Sequence of chain 55.A:
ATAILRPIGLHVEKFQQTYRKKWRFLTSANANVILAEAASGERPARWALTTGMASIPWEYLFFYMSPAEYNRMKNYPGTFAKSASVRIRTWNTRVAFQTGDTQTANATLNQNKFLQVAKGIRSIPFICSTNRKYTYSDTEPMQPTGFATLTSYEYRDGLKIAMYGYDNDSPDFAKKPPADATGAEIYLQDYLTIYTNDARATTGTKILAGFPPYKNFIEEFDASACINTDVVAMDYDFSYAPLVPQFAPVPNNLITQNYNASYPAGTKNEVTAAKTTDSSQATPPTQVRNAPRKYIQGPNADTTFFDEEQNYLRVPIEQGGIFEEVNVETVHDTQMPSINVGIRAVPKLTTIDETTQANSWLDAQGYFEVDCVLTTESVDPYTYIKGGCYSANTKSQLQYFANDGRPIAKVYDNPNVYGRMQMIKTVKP

The small molecule below binds the protein below.
Small molecule (SMILES): N=c1ccn([C@H]2C[C@H](O[P](=O)(O)OC[C@H]3O[C@@H](n4cnc5c(=O)nc(N)[nH]c54)C[C@@H]3O)[C@@H](COP(=O)=O)O2)c(=O)[nH]1

Sequence of chain 52.A:
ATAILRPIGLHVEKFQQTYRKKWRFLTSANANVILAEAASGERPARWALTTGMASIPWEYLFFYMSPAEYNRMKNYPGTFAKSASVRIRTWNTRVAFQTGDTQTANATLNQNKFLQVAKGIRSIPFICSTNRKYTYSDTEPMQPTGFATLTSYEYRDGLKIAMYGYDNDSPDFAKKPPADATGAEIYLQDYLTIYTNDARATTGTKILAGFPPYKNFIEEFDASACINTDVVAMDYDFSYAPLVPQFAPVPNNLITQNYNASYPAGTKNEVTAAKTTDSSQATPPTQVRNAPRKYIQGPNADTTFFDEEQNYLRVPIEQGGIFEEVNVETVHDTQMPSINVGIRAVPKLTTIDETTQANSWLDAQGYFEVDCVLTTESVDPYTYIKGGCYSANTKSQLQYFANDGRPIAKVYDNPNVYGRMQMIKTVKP

Sequence of chain 50.A:
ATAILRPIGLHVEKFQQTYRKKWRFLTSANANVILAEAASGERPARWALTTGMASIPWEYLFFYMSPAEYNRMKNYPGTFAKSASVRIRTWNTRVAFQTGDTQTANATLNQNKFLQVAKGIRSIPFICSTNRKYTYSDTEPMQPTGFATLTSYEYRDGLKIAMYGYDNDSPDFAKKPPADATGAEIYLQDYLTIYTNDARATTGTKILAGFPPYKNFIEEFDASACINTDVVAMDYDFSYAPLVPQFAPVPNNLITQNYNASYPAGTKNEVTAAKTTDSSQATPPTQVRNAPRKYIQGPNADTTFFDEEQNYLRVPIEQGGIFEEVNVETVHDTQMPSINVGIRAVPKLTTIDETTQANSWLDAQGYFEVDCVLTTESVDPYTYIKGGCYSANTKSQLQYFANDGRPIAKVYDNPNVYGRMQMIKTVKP

Binding-site contacts:
Ligand atom OP1 contacts residue ARG251 of chain 55.A at 3.4 Å (salt-bridge).
Ligand atom O5' contacts residue ARG184 of chain 55.A at 2.3 Å (salt-bridge).
Ligand atom C2 contacts residue ARG170 of chain 52.A at 3.9 Å.
Ligand atom C2 contacts residue DC1 of chain 50.C at 3.5 Å.
Ligand atom N3 contacts residue LYS186 of chain 55.A at 3.5 Å.
Ligand atom C2 contacts residue ILE172 of chain 52.A at 3.8 Å (hydrophobic).
Ligand atom O6 contacts residue ARG170 of chain 52.A at 0.9 Å (salt-bridge).
Ligand atom N1 contacts residue PRO171 of chain 52.A at 3.8 Å.
Ligand atom N4 contacts residue LYS186 of chain 55.A at 3.9 Å.
Ligand atom C4 contacts residue ILE172 of chain 52.A at 3.5 Å (hydrophobic).
Ligand atom OP1 contacts residue ARG184 of chain 55.A at 2.5 Å (salt-bridge).
Ligand atom C6 contacts residue ARG170 of chain 52.A at 1.9 Å.
Ligand atom C4' contacts residue ARG251 of chain 55.A at 3.8 Å.
Ligand atom N4 contacts residue ASN380 of chain 50.A at 3.1 Å (h-bond).
Ligand atom C4 contacts residue LYS379 of chain 50.A at 3.9 Å.
Ligand atom O6 contacts residue DC1 of chain 50.C at 2.9 Å (h-bond).
Ligand atom O3' contacts residue ARG184 of chain 55.A at 3.1 Å (salt-bridge).
Ligand atom N4 contacts residue ILE172 of chain 52.A at 3.7 Å.
Ligand atom N4 contacts residue LEU169 of chain 52.A at 3.9 Å.
Ligand atom C5 contacts residue ARG170 of chain 52.A at 3.1 Å.
Ligand atom N1 contacts residue ARG170 of chain 52.A at 2.5 Å (salt-bridge).
Ligand atom N2 contacts residue DC1 of chain 50.C at 2.8 Å (h-bond).
Ligand atom C4 contacts residue LYS186 of chain 55.A at 3.6 Å.
Ligand atom N2 contacts residue PRO171 of chain 52.A at 2.9 Å (h-bond).
Ligand atom O2 contacts residue LYS185 of chain 55.A at 3.7 Å.
Ligand atom O2 contacts residue ARG184 of chain 55.A at 3.7 Å.
Ligand atom C5' contacts residue ARG184 of chain 55.A at 3.4 Å.
Ligand atom C4' contacts residue ARG184 of chain 55.A at 3.4 Å.
Ligand atom O4' contacts residue ASP535 of chain 55.A at 3.7 Å.
Ligand atom N7 contacts residue ARG170 of chain 52.A at 3.8 Å.
Ligand atom P contacts residue ARG184 of chain 55.A at 2.8 Å.
Ligand atom N3 contacts residue ILE172 of chain 52.A at 3.5 Å.
Ligand atom C6 contacts residue LYS186 of chain 55.A at 3.7 Å.
Ligand atom N1 contacts residue DC1 of chain 50.C at 2.9 Å (h-bond).
Ligand atom C6 contacts residue DC1 of chain 50.C at 3.5 Å.
Ligand atom C2 contacts residue PRO171 of chain 52.A at 3.6 Å (hydrophobic).
Ligand atom N4 contacts residue LYS379 of chain 50.A at 3.0 Å (salt-bridge).
Ligand atom N2 contacts residue ILE172 of chain 52.A at 3.6 Å.
Ligand atom C5 contacts residue LYS186 of chain 55.A at 3.6 Å.
Ligand atom C5' contacts residue ARG251 of chain 55.A at 3.8 Å.